Binding-site contacts:
Ligand atom N7 contacts residue GLY81 of chain 1.B at 3.4 Å (h-bond).
Ligand atom C6 contacts residue PHE155 of chain 1.B at 3.5 Å (hydrophobic).
Ligand atom C8 contacts residue SER200 of chain 1.B at 3.5 Å.
Ligand atom C9 contacts residue SER79 of chain 1.B at 3.8 Å.
Ligand atom N6 contacts residue VAL156 of chain 1.B at 3.0 Å (h-bond).
Ligand atom C2 contacts residue PHE155 of chain 1.B at 3.7 Å (hydrophobic).
Ligand atom C8 contacts residue ASP201 of chain 1.B at 3.5 Å.
Ligand atom O2' contacts residue GLU178 of chain 1.B at 2.7 Å (salt-bridge).
Ligand atom O3' contacts residue ALA11 of chain 1.B at 3.5 Å.
Ligand atom C5 contacts residue ASP201 of chain 1.B at 3.8 Å.
Ligand atom N7 contacts residue PHE155 of chain 1.B at 3.6 Å.
Ligand atom N1 contacts residue VAL156 of chain 1.B at 3.0 Å (h-bond).
Ligand atom C2 contacts residue VAL156 of chain 1.B at 3.7 Å (hydrophobic).
Ligand atom C2 contacts residue ARG154 of chain 1.B at 3.4 Å.
Ligand atom O2' contacts residue ARG197 of chain 1.B at 3.4 Å (salt-bridge).
Ligand atom O3' contacts residue GLU178 of chain 1.B at 2.5 Å (salt-bridge).
Ligand atom C8 contacts residue ALA80 of chain 1.B at 3.6 Å (hydrophobic).
Ligand atom C3' contacts residue GLU178 of chain 1.B at 3.5 Å.
Ligand atom C2' contacts residue MET177 of chain 1.B at 3.6 Å (hydrophobic).
Ligand atom O3' contacts residue ILE53 of chain 1.B at 3.6 Å.
Ligand atom N1 contacts residue PHE155 of chain 1.B at 3.7 Å.
Ligand atom N4' contacts residue PHE211 of chain 1.B at 3.5 Å.
Ligand atom N3 contacts residue MET177 of chain 1.B at 3.4 Å.
Ligand atom C5 contacts residue PHE155 of chain 1.B at 3.4 Å (hydrophobic).
Ligand atom N3 contacts residue GLU176 of chain 1.B at 3.3 Å.
Ligand atom C5 contacts residue GLY81 of chain 1.B at 3.6 Å.
Ligand atom N7 contacts residue ALA80 of chain 1.B at 3.6 Å.
Ligand atom CS contacts residue PHE108 of chain 1.A at 3.8 Å (hydrophobic).
Ligand atom C2 contacts residue MET177 of chain 1.B at 3.7 Å (hydrophobic).
Ligand atom C1' contacts residue SER79 of chain 1.B at 3.5 Å.
Ligand atom O2' contacts residue GLU176 of chain 1.B at 3.2 Å.
Ligand atom N4' contacts residue SER79 of chain 1.B at 3.3 Å (h-bond).
Ligand atom O2' contacts residue MET177 of chain 1.B at 2.8 Å (h-bond).
Ligand atom N6 contacts residue PHE155 of chain 1.B at 3.8 Å.
Ligand atom N7 contacts residue SER200 of chain 1.B at 3.8 Å.
Ligand atom C5' contacts residue PHE155 of chain 1.B at 3.6 Å (hydrophobic).
Ligand atom N7 contacts residue ASP201 of chain 1.B at 2.7 Å (salt-bridge).
Ligand atom N6 contacts residue ASP201 of chain 1.B at 2.8 Å (salt-bridge).
Ligand atom C2 contacts residue GLU176 of chain 1.B at 3.7 Å.
Ligand atom N6 contacts residue ALA203 of chain 1.B at 3.6 Å.

The protein below binds the small molecule below.
Small molecule (SMILES): CSC[C@H]1N[C@@H](c2c[nH]c3c2N=CNC3N)[C@H](O)[C@@H]1O

Sequence of chain 1.A:
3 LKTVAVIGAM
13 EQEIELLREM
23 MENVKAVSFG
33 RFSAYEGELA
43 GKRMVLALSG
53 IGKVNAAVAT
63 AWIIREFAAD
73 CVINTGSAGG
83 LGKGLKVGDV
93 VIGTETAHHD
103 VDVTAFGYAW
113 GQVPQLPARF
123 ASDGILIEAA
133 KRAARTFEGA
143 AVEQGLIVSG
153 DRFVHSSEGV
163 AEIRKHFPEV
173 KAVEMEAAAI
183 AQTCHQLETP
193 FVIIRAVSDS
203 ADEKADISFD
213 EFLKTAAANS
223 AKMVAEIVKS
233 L

Sequence of chain 1.B:
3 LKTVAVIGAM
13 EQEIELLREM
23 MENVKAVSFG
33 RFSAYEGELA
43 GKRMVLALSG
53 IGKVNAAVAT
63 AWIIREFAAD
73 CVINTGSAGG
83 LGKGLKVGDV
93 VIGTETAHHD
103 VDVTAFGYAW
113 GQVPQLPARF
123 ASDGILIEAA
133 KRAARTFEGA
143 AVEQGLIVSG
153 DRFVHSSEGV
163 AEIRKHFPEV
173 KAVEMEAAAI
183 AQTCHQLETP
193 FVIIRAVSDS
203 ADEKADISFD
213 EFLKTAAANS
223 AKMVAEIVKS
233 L